Sequence of chain 1.A:
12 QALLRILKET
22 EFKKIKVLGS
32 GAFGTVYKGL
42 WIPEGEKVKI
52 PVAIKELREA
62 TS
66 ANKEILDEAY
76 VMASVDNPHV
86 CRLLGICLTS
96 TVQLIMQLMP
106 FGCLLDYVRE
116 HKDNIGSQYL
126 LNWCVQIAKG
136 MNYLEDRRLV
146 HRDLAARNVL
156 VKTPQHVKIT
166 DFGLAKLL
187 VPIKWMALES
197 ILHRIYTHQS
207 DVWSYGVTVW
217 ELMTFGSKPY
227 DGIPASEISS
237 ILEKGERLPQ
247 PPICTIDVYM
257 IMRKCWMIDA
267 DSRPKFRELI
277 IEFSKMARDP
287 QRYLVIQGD

This small molecule binds to this protein.
Small molecule (SMILES): CCC(=O)N[C@@H]1CN(c2nc(Nc3cn(C)nc3OC)c3ncn(C)c3n2)C[C@H]1F

Binding-site contacts:
Ligand atom C15 contacts residue LEU155 of chain 1.A at 3.6 Å (hydrophobic).
Ligand atom C8 contacts residue MET104 of chain 1.A at 3.6 Å (hydrophobic).
Ligand atom N16 contacts residue MET104 of chain 1.A at 2.5 Å (h-bond).
Ligand atom N14 contacts residue LEU103 of chain 1.A at 3.8 Å.
Ligand atom C13 contacts residue MET104 of chain 1.A at 3.5 Å (hydrophobic).
Ligand atom C18 contacts residue GLY107 of chain 1.A at 3.5 Å.
Ligand atom N16 contacts residue GLY107 of chain 1.A at 3.6 Å.
Ligand atom C27 contacts residue CYS108 of chain 1.A at 3.9 Å (hydrophobic).
Ligand atom C17 contacts residue MET104 of chain 1.A at 3.4 Å (hydrophobic).
Ligand atom O30 contacts residue ASP111 of chain 1.A at 3.3 Å (salt-bridge).
Ligand atom C15 contacts residue MET101 of chain 1.A at 3.6 Å (hydrophobic).
Ligand atom C10 contacts residue LEU155 of chain 1.A at 3.6 Å (hydrophobic).
Ligand atom C21 contacts residue MET104 of chain 1.A at 3.8 Å (hydrophobic).
Ligand atom C13 contacts residue ALA54 of chain 1.A at 3.4 Å (hydrophobic).
Ligand atom N19 contacts residue LEU29 of chain 1.A at 3.8 Å.
Ligand atom O22 contacts residue LEU103 of chain 1.A at 3.7 Å.
Ligand atom C29 contacts residue CYS108 of chain 1.A at 1.8 Å (hydrophobic).
Ligand atom C17 contacts residue GLY107 of chain 1.A at 3.7 Å.
Ligand atom F25 contacts residue LEU29 of chain 1.A at 3.9 Å.
Ligand atom N20 contacts residue LEU29 of chain 1.A at 3.5 Å.
Ligand atom N11 contacts residue VAL37 of chain 1.A at 3.8 Å.
Ligand atom C13 contacts residue LEU155 of chain 1.A at 3.6 Å (hydrophobic).
Ligand atom C23 contacts residue PRO105 of chain 1.A at 3.4 Å (hydrophobic).
Ligand atom C28 contacts residue CYS108 of chain 1.A at 3.1 Å (hydrophobic).
Ligand atom N14 contacts residue ALA54 of chain 1.A at 3.8 Å.
Ligand atom N12 contacts residue LEU155 of chain 1.A at 3.4 Å.
Ligand atom C28 contacts residue ARG152 of chain 1.A at 3.5 Å.
Ligand atom C3 contacts residue VAL37 of chain 1.A at 3.9 Å (hydrophobic).
Ligand atom N12 contacts residue ALA54 of chain 1.A at 3.6 Å.
Ligand atom O22 contacts residue PRO105 of chain 1.A at 3.3 Å (h-bond).
Ligand atom F25 contacts residue GLY30 of chain 1.A at 3.0 Å.
Ligand atom C8 contacts residue LEU29 of chain 1.A at 3.8 Å (hydrophobic).
Ligand atom F25 contacts residue VAL37 of chain 1.A at 3.5 Å.
Ligand atom C21 contacts residue LEU29 of chain 1.A at 3.7 Å (hydrophobic).
Ligand atom N7 contacts residue LEU29 of chain 1.A at 3.9 Å.
Ligand atom N14 contacts residue MET104 of chain 1.A at 2.9 Å (h-bond).
Ligand atom C29 contacts residue ASP111 of chain 1.A at 3.6 Å.
Ligand atom C21 contacts residue PRO105 of chain 1.A at 3.5 Å (hydrophobic).
Ligand atom C13 contacts residue GLN102 of chain 1.A at 3.3 Å.
Ligand atom O22 contacts residue MET104 of chain 1.A at 3.6 Å (h-bond).